Binding-site contacts:
Ligand atom O6 contacts residue PRO192 of chain 4.A at 3.6 Å.
Ligand atom C1 contacts residue TRP190 of chain 4.A at 3.5 Å (hydrophobic).
Ligand atom C6 contacts residue TRP190 of chain 4.A at 3.3 Å (hydrophobic).
Ligand atom C5 contacts residue THR191 of chain 4.A at 4.0 Å.
Ligand atom C1 contacts residue THR191 of chain 4.A at 4.0 Å.
Ligand atom O1 contacts residue TRP190 of chain 4.A at 4.0 Å.
Ligand atom O6 contacts residue GLU195 of chain 4.A at 2.5 Å (salt-bridge).
Ligand atom C6 contacts residue THR191 of chain 4.A at 3.5 Å.
Ligand atom O4 contacts residue TRP190 of chain 4.A at 3.4 Å (h-bond).
Ligand atom C1 contacts residue PRO192 of chain 4.A at 4.0 Å (hydrophobic).
Ligand atom C5 contacts residue TRP190 of chain 4.A at 3.6 Å (hydrophobic).
Ligand atom O2 contacts residue PRO223 of chain 4.A at 4.5 Å.
Ligand atom C5 contacts residue PRO192 of chain 4.A at 4.4 Å (hydrophobic).
Ligand atom C6 contacts residue GLU195 of chain 4.A at 3.3 Å.
Ligand atom O1 contacts residue PRO192 of chain 4.A at 3.5 Å.
Ligand atom O1 contacts residue THR191 of chain 4.A at 4.0 Å.
Ligand atom O5 contacts residue PRO192 of chain 4.A at 3.3 Å.
Ligand atom O1 contacts residue PRO223 of chain 4.A at 3.7 Å.
Ligand atom C1 contacts residue PRO223 of chain 4.A at 4.2 Å (hydrophobic).
Ligand atom C6 contacts residue PRO192 of chain 4.A at 3.9 Å (hydrophobic).
Ligand atom O6 contacts residue THR191 of chain 4.A at 3.7 Å.
Ligand atom O1 contacts residue GLY22 of chain 4.A at 3.3 Å.
Ligand atom O5 contacts residue THR191 of chain 4.A at 3.4 Å.
Ligand atom C4 contacts residue TRP190 of chain 4.A at 4.2 Å (hydrophobic).
Ligand atom O5 contacts residue TRP190 of chain 4.A at 3.6 Å (h-bond).
Ligand atom O6 contacts residue TRP190 of chain 4.A at 4.4 Å.

Sequence of chain 4.A:
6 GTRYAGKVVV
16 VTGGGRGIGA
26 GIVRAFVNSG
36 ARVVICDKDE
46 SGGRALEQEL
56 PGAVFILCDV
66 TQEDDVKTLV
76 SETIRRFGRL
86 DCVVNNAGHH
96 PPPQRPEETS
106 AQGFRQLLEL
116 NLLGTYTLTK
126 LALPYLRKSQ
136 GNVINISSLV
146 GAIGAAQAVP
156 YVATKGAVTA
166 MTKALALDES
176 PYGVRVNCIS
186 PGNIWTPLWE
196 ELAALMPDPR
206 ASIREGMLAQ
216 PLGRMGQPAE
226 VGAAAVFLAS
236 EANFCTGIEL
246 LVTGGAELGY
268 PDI

A small-molecule ligand and the protein it binds are described below.
Small molecule (SMILES): OC[C@H]1O[C@@H](O)[C@H](O)[C@@H](O)[C@@H]1O